Binding-site contacts:
Ligand atom N contacts residue GLN84 of chain 1.D at 3.8 Å.
Ligand atom OXT contacts residue GLN84 of chain 1.D at 3.6 Å.
Ligand atom CA contacts residue SER87 of chain 1.D at 3.6 Å.
Ligand atom O contacts residue GLN84 of chain 1.D at 4.1 Å.
Ligand atom N contacts residue SER87 of chain 1.D at 3.9 Å.
Ligand atom OXT contacts residue VAL83 of chain 1.D at 3.0 Å (h-bond).
Ligand atom O contacts residue VAL83 of chain 1.D at 3.8 Å.
Ligand atom C contacts residue VAL83 of chain 1.D at 4.0 Å (hydrophobic).
Ligand atom C contacts residue SER87 of chain 1.D at 4.0 Å.
Ligand atom OXT contacts residue SER87 of chain 1.D at 3.2 Å.
Ligand atom C contacts residue GLN84 of chain 1.D at 4.1 Å.

This small molecule binds to this protein.
Small molecule (SMILES): NCC(=O)O

Sequence of chain 1.D:
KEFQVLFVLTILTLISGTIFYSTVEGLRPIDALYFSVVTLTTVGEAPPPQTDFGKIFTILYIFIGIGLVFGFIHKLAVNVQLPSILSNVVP